Sequence of chain 1.C:
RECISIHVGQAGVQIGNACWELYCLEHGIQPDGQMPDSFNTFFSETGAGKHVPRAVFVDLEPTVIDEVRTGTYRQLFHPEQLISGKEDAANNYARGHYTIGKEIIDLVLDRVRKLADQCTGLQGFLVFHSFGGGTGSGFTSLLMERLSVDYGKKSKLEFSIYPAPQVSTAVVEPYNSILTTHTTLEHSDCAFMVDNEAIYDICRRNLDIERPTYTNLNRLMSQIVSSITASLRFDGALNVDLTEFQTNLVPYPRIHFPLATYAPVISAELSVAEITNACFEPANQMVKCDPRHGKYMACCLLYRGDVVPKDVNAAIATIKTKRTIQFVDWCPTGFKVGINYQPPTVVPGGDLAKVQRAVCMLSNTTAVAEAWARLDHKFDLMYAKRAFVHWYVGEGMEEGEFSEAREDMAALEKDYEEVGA

A protein and the small-molecule ligand that binds it are described below.
Small molecule (SMILES): CC[C@@H](C)[C@@H]([C@H](CC(=O)N1CCC[C@H]1[C@H](OC)[C@H](C)C(=O)NCCc1ccccc1)OC)N(C)C(=O)[C@@H](NC(=O)[C@H](C(C)C)N(C)C)C(C)C

Binding-site contacts:
Ligand atom O9 contacts residue ASN329 of chain 1.C at 3.6 Å (h-bond).
Ligand atom C36 contacts residue THR221 of chain 1.B at 3.3 Å.
Ligand atom O28 contacts residue TYR222 of chain 1.B at 3.3 Å.
Ligand atom O40 contacts residue GLN15 of chain 1.B at 3.4 Å.
Ligand atom C7 contacts residue ASN329 of chain 1.C at 3.6 Å.
Ligand atom C20 contacts residue TYR222 of chain 1.B at 3.0 Å (hydrophobic).
Ligand atom C13 contacts residue VAL328 of chain 1.C at 3.7 Å (hydrophobic).
Ligand atom C34 contacts residue THR221 of chain 1.B at 3.7 Å.
Ligand atom C21 contacts residue VAL175 of chain 1.B at 3.4 Å (hydrophobic).
Ligand atom C13 contacts residue PRO325 of chain 1.C at 3.4 Å (hydrophobic).
Ligand atom C25 contacts residue PRO220 of chain 1.B at 3.5 Å (hydrophobic).
Ligand atom C42 contacts residue GLN15 of chain 1.B at 3.7 Å.
Ligand atom C3 contacts residue ASP177 of chain 1.B at 2.8 Å.
Ligand atom C26 contacts residue TYR222 of chain 1.B at 3.5 Å (hydrophobic).
Ligand atom C45 contacts residue THR72 of chain 1.B at 3.3 Å.
Ligand atom C1 contacts residue SER176 of chain 1.B at 3.5 Å.
Ligand atom O24 contacts residue TYR222 of chain 1.B at 2.8 Å (h-bond).
Ligand atom C8 contacts residue ASN329 of chain 1.C at 3.8 Å.
Ligand atom C46 contacts residue THR72 of chain 1.B at 3.8 Å.
Ligand atom C6 contacts residue VAL175 of chain 1.B at 3.5 Å (hydrophobic).
Ligand atom C12 contacts residue PRO325 of chain 1.C at 3.4 Å (hydrophobic).
Ligand atom C45 contacts residue GLN11 of chain 1.B at 3.7 Å.
Ligand atom N2 contacts residue ASP177 of chain 1.B at 3.3 Å (salt-bridge).
Ligand atom C22 contacts residue TYR222 of chain 1.B at 3.1 Å (hydrophobic).
Ligand atom C22 contacts residue PRO220 of chain 1.B at 3.2 Å (hydrophobic).
Ligand atom C4 contacts residue ASN329 of chain 1.C at 3.6 Å.
Ligand atom C44 contacts residue THR72 of chain 1.B at 3.6 Å.
Ligand atom C3 contacts residue PHE351 of chain 1.C at 3.3 Å (hydrophobic).
Ligand atom O35 contacts residue THR221 of chain 1.B at 2.9 Å.
Ligand atom O24 contacts residue THR221 of chain 1.B at 3.4 Å.
Ligand atom C21 contacts residue SER176 of chain 1.B at 3.8 Å.
Ligand atom C25 contacts residue TYR222 of chain 1.B at 3.4 Å (hydrophobic).
Ligand atom C43 contacts residue GLN15 of chain 1.B at 3.0 Å.
Ligand atom C22 contacts residue THR221 of chain 1.B at 3.4 Å.
Ligand atom C36 contacts residue GLY223 of chain 1.B at 3.7 Å.
Ligand atom C5 contacts residue VAL175 of chain 1.B at 3.7 Å (hydrophobic).
Ligand atom C25 contacts residue THR221 of chain 1.B at 3.1 Å.
Ligand atom C27 contacts residue TYR222 of chain 1.B at 3.8 Å (hydrophobic).
Ligand atom C1 contacts residue ASP177 of chain 1.B at 3.0 Å.
Ligand atom C21 contacts residue TYR222 of chain 1.B at 3.7 Å (hydrophobic).

Sequence of chain 1.B:
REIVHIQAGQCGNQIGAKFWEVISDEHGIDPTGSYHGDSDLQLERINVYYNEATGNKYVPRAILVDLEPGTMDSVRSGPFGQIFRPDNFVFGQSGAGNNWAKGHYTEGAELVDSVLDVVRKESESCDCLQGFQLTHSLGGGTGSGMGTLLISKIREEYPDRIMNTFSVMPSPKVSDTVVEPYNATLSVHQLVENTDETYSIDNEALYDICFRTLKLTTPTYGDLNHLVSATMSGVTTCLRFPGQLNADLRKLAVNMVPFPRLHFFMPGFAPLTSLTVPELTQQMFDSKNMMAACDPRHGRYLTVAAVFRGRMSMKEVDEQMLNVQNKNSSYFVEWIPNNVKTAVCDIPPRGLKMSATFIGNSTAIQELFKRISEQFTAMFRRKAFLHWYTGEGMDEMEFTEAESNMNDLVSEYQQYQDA